The protein below binds the small molecule below.
Small molecule (SMILES): O=P(O)(O)OC[C@H](O)[C@@H](O)c1cnc[nH]1

Sequence of chain 8.A:
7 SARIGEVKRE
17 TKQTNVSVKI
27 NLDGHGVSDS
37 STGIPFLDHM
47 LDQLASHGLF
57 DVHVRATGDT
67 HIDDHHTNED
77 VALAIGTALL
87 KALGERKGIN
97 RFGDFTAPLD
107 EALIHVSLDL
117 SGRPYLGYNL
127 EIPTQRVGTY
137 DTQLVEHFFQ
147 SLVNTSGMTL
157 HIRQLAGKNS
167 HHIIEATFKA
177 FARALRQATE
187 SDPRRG

Binding-site contacts:
Ligand atom N1 contacts residue HIS72 of chain 21.A at 3.1 Å (h-bond).
Ligand atom N1 contacts residue IYP1 of chain 21.E at 0.4 Å (h-bond).
Ligand atom N3 contacts residue GLU75 of chain 21.A at 3.3 Å (salt-bridge).
Ligand atom O4 contacts residue GLN49 of chain 1.A at 2.9 Å (h-bond).
Ligand atom C6 contacts residue IYP1 of chain 21.E at 0.8 Å.
Ligand atom C5 contacts residue IYP1 of chain 21.E at 0.6 Å.
Ligand atom C1 contacts residue IYP1 of chain 21.E at 0.1 Å.
Ligand atom C6 contacts residue HIS71 of chain 21.A at 3.1 Å.
Ligand atom O1 contacts residue IYP1 of chain 21.E at 0.2 Å (h-bond).
Ligand atom O2 contacts residue ARG119 of chain 8.A at 3.3 Å (salt-bridge).
Ligand atom C3 contacts residue GLU171 of chain 1.A at 3.3 Å.
Ligand atom O1 contacts residue MN1 of chain 21.C at 2.5 Å.
Ligand atom O4 contacts residue HIS53 of chain 1.A at 2.9 Å (h-bond).
Ligand atom O2 contacts residue EDO1 of chain 21.F at 2.9 Å (h-bond).
Ligand atom C2 contacts residue IYP1 of chain 21.E at 0.5 Å.
Ligand atom O3 contacts residue IYP1 of chain 21.E at 0.2 Å (h-bond).
Ligand atom N1 contacts residue HIS167 of chain 1.A at 3.2 Å (h-bond).
Ligand atom O6 contacts residue IYP1 of chain 21.E at 0.1 Å (h-bond).
Ligand atom C4 contacts residue MN1 of chain 21.C at 3.0 Å.
Ligand atom O4 contacts residue IYP1 of chain 21.E at 0.3 Å (h-bond).
Ligand atom C6 contacts residue MN1 of chain 21.B at 3.1 Å.
Ligand atom N1 contacts residue MN1 of chain 21.C at 2.2 Å.
Ligand atom C3 contacts residue MN1 of chain 21.C at 3.2 Å.
Ligand atom O2 contacts residue IYP1 of chain 21.E at 1.9 Å.
Ligand atom O1 contacts residue GLU171 of chain 1.A at 2.6 Å (salt-bridge).
Ligand atom O5 contacts residue ARG97 of chain 8.A at 2.8 Å (salt-bridge).
Ligand atom O5 contacts residue IYP1 of chain 21.E at 0.1 Å (h-bond).
Ligand atom C1 contacts residue GLU171 of chain 1.A at 3.2 Å.
Ligand atom N3 contacts residue IYP1 of chain 21.E at 0.9 Å.
Ligand atom N3 contacts residue MN1 of chain 21.B at 2.3 Å.
Ligand atom C6 contacts residue MN1 of chain 21.C at 3.2 Å.
Ligand atom C3 contacts residue IYP1 of chain 21.E at 0.3 Å.
Ligand atom C2 contacts residue EDO1 of chain 21.F at 3.2 Å.
Ligand atom O6 contacts residue LYS175 of chain 1.A at 2.9 Å (salt-bridge).
Ligand atom O6 contacts residue ARG97 of chain 8.A at 3.0 Å (salt-bridge).
Ligand atom N3 contacts residue HIS71 of chain 21.A at 3.2 Å (h-bond).
Ligand atom P6 contacts residue IYP1 of chain 21.E at 0.1 Å.
Ligand atom O1 contacts residue HIS45 of chain 1.A at 3.2 Å.
Ligand atom N1 contacts residue GLU171 of chain 1.A at 3.1 Å (salt-bridge).
Ligand atom C4 contacts residue IYP1 of chain 21.E at 0.5 Å.

Sequence of chain 1.A:
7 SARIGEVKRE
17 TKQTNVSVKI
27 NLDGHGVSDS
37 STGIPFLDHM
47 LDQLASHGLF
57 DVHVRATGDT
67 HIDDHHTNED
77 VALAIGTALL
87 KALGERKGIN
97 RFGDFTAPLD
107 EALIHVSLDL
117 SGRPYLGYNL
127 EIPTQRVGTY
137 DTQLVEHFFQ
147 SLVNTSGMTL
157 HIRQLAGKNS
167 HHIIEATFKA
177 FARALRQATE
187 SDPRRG

Sequence of chain 21.A:
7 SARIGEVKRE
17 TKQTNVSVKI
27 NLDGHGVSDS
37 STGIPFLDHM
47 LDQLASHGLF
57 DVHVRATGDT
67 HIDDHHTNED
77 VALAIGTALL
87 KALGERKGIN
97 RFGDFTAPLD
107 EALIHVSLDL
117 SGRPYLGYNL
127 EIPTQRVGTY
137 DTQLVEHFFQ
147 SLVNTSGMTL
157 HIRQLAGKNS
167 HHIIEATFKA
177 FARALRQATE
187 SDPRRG